A small-molecule ligand and the protein it binds are described below.
Small molecule (SMILES): CC(=O)N[C@H]1[C@@H](O[P](=O)(O)O[P](=O)(O)OC[C@H]2O[C@@H](n3ccc(=O)[nH]c3=O)[C@H](O)[C@@H]2O)O[C@H](CO)[C@H](O)[C@@H]1O

Sequence of chain 1.A:
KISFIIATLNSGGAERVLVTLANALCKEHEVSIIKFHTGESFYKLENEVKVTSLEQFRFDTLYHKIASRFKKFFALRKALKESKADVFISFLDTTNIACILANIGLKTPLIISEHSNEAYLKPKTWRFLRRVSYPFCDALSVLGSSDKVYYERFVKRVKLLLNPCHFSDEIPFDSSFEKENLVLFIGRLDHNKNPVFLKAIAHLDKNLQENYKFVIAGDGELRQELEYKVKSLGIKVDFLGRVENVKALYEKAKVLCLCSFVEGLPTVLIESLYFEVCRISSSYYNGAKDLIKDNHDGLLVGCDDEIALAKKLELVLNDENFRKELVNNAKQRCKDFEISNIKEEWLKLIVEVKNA

Binding-site contacts:
Ligand atom O1B contacts residue ARG191 of chain 1.A at 3.1 Å (salt-bridge).
Ligand atom O2A contacts residue LYS196 of chain 1.A at 3.1 Å (salt-bridge).
Ligand atom O4B contacts residue SER14 of chain 1.A at 3.1 Å (h-bond).
Ligand atom O2A contacts residue NA1 of chain 1.F at 2.6 Å (h-bond).
Ligand atom C4 contacts residue VAL247 of chain 1.A at 3.4 Å (hydrophobic).
Ligand atom O3' contacts residue LEU269 of chain 1.A at 3.2 Å (h-bond).
Ligand atom O3' contacts residue GLY268 of chain 1.A at 3.0 Å (h-bond).
Ligand atom O4 contacts residue VAL247 of chain 1.A at 2.6 Å (h-bond).
Ligand atom O6' contacts residue HIS118 of chain 1.A at 2.7 Å (h-bond).
Ligand atom O6' contacts residue LEU146 of chain 1.A at 3.4 Å.
Ligand atom C7' contacts residue GLU267 of chain 1.A at 3.3 Å.
Ligand atom O4 contacts residue ARG246 of chain 1.A at 3.3 Å.
Ligand atom O7' contacts residue SER119 of chain 1.A at 3.3 Å.
Ligand atom C3' contacts residue GLU267 of chain 1.A at 3.3 Å.
Ligand atom O4' contacts residue LEU269 of chain 1.A at 2.9 Å (h-bond).
Ligand atom PB contacts residue ARG191 of chain 1.A at 3.3 Å.
Ligand atom O5' contacts residue HIS118 of chain 1.A at 3.3 Å (h-bond).
Ligand atom C4B contacts residue TYR46 of chain 1.A at 3.3 Å (hydrophobic).
Ligand atom N2' contacts residue GLU267 of chain 1.A at 3.2 Å (salt-bridge).
Ligand atom O3A contacts residue GLY16 of chain 1.A at 3.2 Å (h-bond).
Ligand atom O7' contacts residue GLY268 of chain 1.A at 3.2 Å (h-bond).
Ligand atom C8' contacts residue VAL266 of chain 1.A at 3.3 Å (hydrophobic).
Ligand atom N3 contacts residue VAL247 of chain 1.A at 2.6 Å (h-bond).
Ligand atom O2' contacts residue GLU275 of chain 1.A at 2.9 Å (salt-bridge).
Ligand atom C2' contacts residue HIS118 of chain 1.A at 3.4 Å.
Ligand atom O1B contacts residue LYS196 of chain 1.A at 3.3 Å (salt-bridge).
Ligand atom O3B contacts residue THR271 of chain 1.A at 3.3 Å.
Ligand atom O1A contacts residue NA1 of chain 1.F at 3.1 Å (h-bond).
Ligand atom C6' contacts residue ASN166 of chain 1.A at 3.2 Å.
Ligand atom O3B contacts residue GLU275 of chain 1.A at 2.9 Å (salt-bridge).
Ligand atom C4' contacts residue LEU269 of chain 1.A at 3.3 Å (hydrophobic).
Ligand atom O3' contacts residue GLU267 of chain 1.A at 2.5 Å (salt-bridge).
Ligand atom C8' contacts residue ASN195 of chain 1.A at 3.4 Å.
Ligand atom O2B contacts residue NA1 of chain 1.G at 2.7 Å (h-bond).
Ligand atom O2B contacts residue GLY16 of chain 1.A at 3.3 Å (h-bond).
Ligand atom O1A contacts residue THR271 of chain 1.A at 3.0 Å (h-bond).
Ligand atom O4B contacts residue TYR46 of chain 1.A at 2.5 Å (h-bond).
Ligand atom O6' contacts residue ASN166 of chain 1.A at 3.1 Å (h-bond).
Ligand atom O4' contacts residue LEU146 of chain 1.A at 3.3 Å.
Ligand atom O2B contacts residue ARG191 of chain 1.A at 2.5 Å (salt-bridge).